Binding-site contacts:
Ligand atom C33 contacts residue GLN120 of chain 1.A at 3.2 Å.
Ligand atom C8 contacts residue ASN170 of chain 1.A at 3.2 Å.
Ligand atom O11 contacts residue LYS144 of chain 1.A at 3.0 Å (salt-bridge).
Ligand atom C26 contacts residue ILE91 of chain 1.A at 3.4 Å (hydrophobic).
Ligand atom N24 contacts residue TRP143 of chain 1.A at 1.9 Å (h-bond).
Ligand atom C19 contacts residue HIS142 of chain 1.A at 3.3 Å.
Ligand atom C1 contacts residue ASN170 of chain 1.A at 3.6 Å.
Ligand atom O10 contacts residue MG1 of chain 1.B at 2.1 Å.
Ligand atom C2 contacts residue MET40 of chain 1.A at 3.6 Å (hydrophobic).
Ligand atom C6 contacts residue MET40 of chain 1.A at 3.5 Å (hydrophobic).
Ligand atom C20 contacts residue MET40 of chain 1.A at 3.5 Å (hydrophobic).
Ligand atom N32 contacts residue SER119 of chain 1.A at 2.7 Å (h-bond).
Ligand atom C8 contacts residue LYS144 of chain 1.A at 3.6 Å.
Ligand atom N18 contacts residue MET40 of chain 1.A at 3.5 Å (h-bond).
Ligand atom O11 contacts residue ASN170 of chain 1.A at 2.9 Å (h-bond).
Ligand atom N34 contacts residue TRP143 of chain 1.A at 3.6 Å.
Ligand atom C6 contacts residue LYS144 of chain 1.A at 3.5 Å.
Ligand atom C29 contacts residue TRP143 of chain 1.A at 3.3 Å (hydrophobic).
Ligand atom O10 contacts residue ASN170 of chain 1.A at 2.8 Å (h-bond).
Ligand atom C21 contacts residue TRP143 of chain 1.A at 3.2 Å (hydrophobic).
Ligand atom O10 contacts residue GLU199 of chain 1.A at 2.5 Å (salt-bridge).
Ligand atom C19 contacts residue ASP141 of chain 1.A at 3.5 Å.
Ligand atom C27 contacts residue ILE91 of chain 1.A at 3.5 Å (hydrophobic).
Ligand atom O11 contacts residue ASP141 of chain 1.A at 2.9 Å (salt-bridge).
Ligand atom C9 contacts residue ASN170 of chain 1.A at 3.2 Å.
Ligand atom C23 contacts residue TRP143 of chain 1.A at 3.0 Å (hydrophobic).
Ligand atom C8 contacts residue MG1 of chain 1.B at 2.9 Å.
Ligand atom F17 contacts residue D1D1 of chain 1.H at 3.3 Å.
Ligand atom C14 contacts residue D1D1 of chain 1.H at 3.6 Å.
Ligand atom N25 contacts residue TRP143 of chain 1.A at 2.0 Å (h-bond).
Ligand atom N18 contacts residue LYS144 of chain 1.A at 3.3 Å (salt-bridge).
Ligand atom C9 contacts residue GLU199 of chain 1.A at 3.1 Å.
Ligand atom C1 contacts residue GLU199 of chain 1.A at 3.2 Å.
Ligand atom C33 contacts residue SER119 of chain 1.A at 3.1 Å.
Ligand atom O11 contacts residue MG1 of chain 1.B at 2.1 Å.
Ligand atom O10 contacts residue ASP169 of chain 1.A at 3.2 Å (salt-bridge).
Ligand atom N32 contacts residue ALA118 of chain 1.A at 3.5 Å.
Ligand atom C9 contacts residue MG1 of chain 1.B at 2.9 Å.
Ligand atom C28 contacts residue ILE91 of chain 1.A at 3.4 Å (hydrophobic).
Ligand atom C29 contacts residue ILE91 of chain 1.A at 3.5 Å (hydrophobic).

This small molecule binds to this protein.
Small molecule (SMILES): O=C(NCCc1nnc(-c2ccc3[nH]cnc3c2)[nH]1)c1cc(-c2ccc(F)cc2)cc(O)c1O

Sequence of chain 1.A:
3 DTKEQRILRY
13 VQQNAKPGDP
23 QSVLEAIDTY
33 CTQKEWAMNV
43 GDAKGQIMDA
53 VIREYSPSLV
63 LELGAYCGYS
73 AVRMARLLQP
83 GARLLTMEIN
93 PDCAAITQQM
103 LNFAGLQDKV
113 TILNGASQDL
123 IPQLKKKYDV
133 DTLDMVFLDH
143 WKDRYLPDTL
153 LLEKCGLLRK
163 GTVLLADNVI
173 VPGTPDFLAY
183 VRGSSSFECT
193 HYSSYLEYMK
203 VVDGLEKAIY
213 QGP